This small molecule binds to this protein.
Small molecule (SMILES): C=Cc1ccccc1

Sequence of chain 1.A:
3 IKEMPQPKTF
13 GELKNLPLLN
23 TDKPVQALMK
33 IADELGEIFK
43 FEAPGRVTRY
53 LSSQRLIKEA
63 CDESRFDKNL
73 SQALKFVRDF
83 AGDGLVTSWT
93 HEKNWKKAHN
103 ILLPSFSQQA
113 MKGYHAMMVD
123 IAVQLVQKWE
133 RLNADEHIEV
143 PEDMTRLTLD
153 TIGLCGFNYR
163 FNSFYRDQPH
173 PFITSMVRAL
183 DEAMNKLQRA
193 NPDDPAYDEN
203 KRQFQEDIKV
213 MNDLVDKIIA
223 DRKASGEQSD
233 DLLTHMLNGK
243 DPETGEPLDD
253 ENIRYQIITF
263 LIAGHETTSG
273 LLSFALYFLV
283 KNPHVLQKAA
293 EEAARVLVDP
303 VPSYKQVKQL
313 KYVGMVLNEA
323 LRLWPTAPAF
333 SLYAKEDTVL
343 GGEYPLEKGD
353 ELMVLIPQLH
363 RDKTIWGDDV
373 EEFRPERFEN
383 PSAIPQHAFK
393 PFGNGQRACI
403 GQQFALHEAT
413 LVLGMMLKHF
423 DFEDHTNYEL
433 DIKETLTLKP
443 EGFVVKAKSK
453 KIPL

Binding-site contacts:
Ligand atom CAC contacts residue LEU438 of chain 1.A at 3.8 Å (hydrophobic).
Ligand atom CAD contacts residue VAL88 of chain 1.A at 3.5 Å (hydrophobic).
Ligand atom CAA contacts residue GKX1 of chain 1.D at 3.8 Å.
Ligand atom CAC contacts residue ILE264 of chain 1.A at 3.5 Å (hydrophobic).
Ligand atom CAF contacts residue LEU438 of chain 1.A at 3.5 Å (hydrophobic).
Ligand atom CAF contacts residue GKX1 of chain 1.D at 4.5 Å.
Ligand atom CAA contacts residue ALA329 of chain 1.A at 4.2 Å (hydrophobic).
Ligand atom CAF contacts residue VAL88 of chain 1.A at 3.9 Å (hydrophobic).
Ligand atom CAE contacts residue ILE264 of chain 1.A at 3.6 Å (hydrophobic).
Ligand atom CAD contacts residue LEU76 of chain 1.A at 4.0 Å (hydrophobic).
Ligand atom CAB contacts residue MI91 of chain 1.C at 3.4 Å.
Ligand atom CAD contacts residue LEU438 of chain 1.A at 3.5 Å (hydrophobic).
Ligand atom CAE contacts residue LEU438 of chain 1.A at 4.2 Å (hydrophobic).
Ligand atom CAE contacts residue VAL88 of chain 1.A at 3.7 Å (hydrophobic).
Ligand atom CAC contacts residue VAL88 of chain 1.A at 3.4 Å (hydrophobic).
Ligand atom CAG contacts residue LEU438 of chain 1.A at 4.2 Å (hydrophobic).
Ligand atom CAE contacts residue ALA265 of chain 1.A at 4.1 Å (hydrophobic).
Ligand atom CAG contacts residue VAL88 of chain 1.A at 4.1 Å (hydrophobic).
Ligand atom CAF contacts residue LEU76 of chain 1.A at 3.9 Å (hydrophobic).
Ligand atom CAD contacts residue VAL79 of chain 1.A at 4.3 Å (hydrophobic).
Ligand atom CAH contacts residue LEU438 of chain 1.A at 3.9 Å (hydrophobic).
Ligand atom CAA contacts residue MI91 of chain 1.C at 3.9 Å.
Ligand atom CAA contacts residue VAL88 of chain 1.A at 4.2 Å (hydrophobic).
Ligand atom CAH contacts residue MI91 of chain 1.C at 3.9 Å.
Ligand atom CAB contacts residue VAL88 of chain 1.A at 4.2 Å (hydrophobic).
Ligand atom CAC contacts residue VAL79 of chain 1.A at 4.5 Å (hydrophobic).
Ligand atom CAD contacts residue ILE264 of chain 1.A at 4.4 Å (hydrophobic).
Ligand atom CAG contacts residue MI91 of chain 1.C at 3.5 Å.
Ligand atom CAH contacts residue VAL88 of chain 1.A at 3.9 Å (hydrophobic).
Ligand atom CAG contacts residue ALA265 of chain 1.A at 4.2 Å (hydrophobic).
Ligand atom CAE contacts residue THR261 of chain 1.A at 4.0 Å.
Ligand atom CAG contacts residue ILE264 of chain 1.A at 4.5 Å (hydrophobic).